Sequence of chain 1.B:
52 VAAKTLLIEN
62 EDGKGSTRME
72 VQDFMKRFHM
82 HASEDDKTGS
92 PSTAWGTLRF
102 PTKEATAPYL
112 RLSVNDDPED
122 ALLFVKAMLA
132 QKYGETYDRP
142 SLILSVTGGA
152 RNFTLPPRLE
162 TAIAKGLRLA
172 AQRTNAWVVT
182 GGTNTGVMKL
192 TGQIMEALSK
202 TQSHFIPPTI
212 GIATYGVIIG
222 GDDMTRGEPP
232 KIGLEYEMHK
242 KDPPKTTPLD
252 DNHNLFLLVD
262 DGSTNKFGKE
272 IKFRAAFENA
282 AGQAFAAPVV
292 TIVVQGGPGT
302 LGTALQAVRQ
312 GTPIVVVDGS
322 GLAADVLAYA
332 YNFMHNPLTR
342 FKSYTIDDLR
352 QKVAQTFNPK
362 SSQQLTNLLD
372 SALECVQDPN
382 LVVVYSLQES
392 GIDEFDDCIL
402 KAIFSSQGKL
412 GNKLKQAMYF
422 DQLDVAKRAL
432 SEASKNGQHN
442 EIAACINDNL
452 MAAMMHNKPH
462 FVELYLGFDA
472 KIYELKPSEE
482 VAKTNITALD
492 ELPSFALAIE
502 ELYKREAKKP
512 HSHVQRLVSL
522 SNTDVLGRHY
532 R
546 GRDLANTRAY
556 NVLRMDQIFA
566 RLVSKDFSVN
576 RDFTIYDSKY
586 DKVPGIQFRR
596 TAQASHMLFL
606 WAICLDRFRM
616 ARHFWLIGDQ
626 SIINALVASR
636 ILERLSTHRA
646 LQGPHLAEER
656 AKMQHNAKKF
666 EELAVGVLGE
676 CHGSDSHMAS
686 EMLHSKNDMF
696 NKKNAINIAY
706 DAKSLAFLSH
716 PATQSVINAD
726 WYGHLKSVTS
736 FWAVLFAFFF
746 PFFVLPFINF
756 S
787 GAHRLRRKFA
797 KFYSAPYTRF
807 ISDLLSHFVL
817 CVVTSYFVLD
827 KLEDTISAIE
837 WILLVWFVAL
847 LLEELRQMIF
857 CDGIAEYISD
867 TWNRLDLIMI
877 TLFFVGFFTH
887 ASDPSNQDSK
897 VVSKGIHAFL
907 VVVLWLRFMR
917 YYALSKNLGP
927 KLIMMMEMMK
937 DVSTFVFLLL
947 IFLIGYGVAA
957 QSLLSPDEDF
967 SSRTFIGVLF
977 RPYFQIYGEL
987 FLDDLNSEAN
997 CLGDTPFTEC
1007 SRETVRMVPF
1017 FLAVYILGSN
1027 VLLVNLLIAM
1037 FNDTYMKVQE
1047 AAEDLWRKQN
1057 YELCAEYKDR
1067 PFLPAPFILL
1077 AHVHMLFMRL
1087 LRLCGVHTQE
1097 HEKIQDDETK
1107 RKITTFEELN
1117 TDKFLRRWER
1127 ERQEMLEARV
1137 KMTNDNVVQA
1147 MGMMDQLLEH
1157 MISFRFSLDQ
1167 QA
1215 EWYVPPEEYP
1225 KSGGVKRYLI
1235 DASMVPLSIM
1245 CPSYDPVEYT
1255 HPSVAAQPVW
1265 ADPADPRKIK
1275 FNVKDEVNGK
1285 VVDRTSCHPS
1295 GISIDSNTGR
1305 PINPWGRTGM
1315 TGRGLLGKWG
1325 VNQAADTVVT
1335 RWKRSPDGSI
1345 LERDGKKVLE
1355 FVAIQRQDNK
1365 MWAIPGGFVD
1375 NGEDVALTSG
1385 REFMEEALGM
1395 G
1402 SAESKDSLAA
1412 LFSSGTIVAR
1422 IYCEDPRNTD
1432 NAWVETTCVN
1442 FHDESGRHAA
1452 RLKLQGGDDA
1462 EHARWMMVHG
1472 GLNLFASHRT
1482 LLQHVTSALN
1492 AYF

The protein below binds the small molecule below.
Small molecule (SMILES): CC(C)CCC[C@@H](C)[C@H]1CC[C@H]2[C@@H]3CC=C4C[C@@H](O)CC[C@]4(C)[C@H]3CC[C@]12C

Sequence of chain 1.C:
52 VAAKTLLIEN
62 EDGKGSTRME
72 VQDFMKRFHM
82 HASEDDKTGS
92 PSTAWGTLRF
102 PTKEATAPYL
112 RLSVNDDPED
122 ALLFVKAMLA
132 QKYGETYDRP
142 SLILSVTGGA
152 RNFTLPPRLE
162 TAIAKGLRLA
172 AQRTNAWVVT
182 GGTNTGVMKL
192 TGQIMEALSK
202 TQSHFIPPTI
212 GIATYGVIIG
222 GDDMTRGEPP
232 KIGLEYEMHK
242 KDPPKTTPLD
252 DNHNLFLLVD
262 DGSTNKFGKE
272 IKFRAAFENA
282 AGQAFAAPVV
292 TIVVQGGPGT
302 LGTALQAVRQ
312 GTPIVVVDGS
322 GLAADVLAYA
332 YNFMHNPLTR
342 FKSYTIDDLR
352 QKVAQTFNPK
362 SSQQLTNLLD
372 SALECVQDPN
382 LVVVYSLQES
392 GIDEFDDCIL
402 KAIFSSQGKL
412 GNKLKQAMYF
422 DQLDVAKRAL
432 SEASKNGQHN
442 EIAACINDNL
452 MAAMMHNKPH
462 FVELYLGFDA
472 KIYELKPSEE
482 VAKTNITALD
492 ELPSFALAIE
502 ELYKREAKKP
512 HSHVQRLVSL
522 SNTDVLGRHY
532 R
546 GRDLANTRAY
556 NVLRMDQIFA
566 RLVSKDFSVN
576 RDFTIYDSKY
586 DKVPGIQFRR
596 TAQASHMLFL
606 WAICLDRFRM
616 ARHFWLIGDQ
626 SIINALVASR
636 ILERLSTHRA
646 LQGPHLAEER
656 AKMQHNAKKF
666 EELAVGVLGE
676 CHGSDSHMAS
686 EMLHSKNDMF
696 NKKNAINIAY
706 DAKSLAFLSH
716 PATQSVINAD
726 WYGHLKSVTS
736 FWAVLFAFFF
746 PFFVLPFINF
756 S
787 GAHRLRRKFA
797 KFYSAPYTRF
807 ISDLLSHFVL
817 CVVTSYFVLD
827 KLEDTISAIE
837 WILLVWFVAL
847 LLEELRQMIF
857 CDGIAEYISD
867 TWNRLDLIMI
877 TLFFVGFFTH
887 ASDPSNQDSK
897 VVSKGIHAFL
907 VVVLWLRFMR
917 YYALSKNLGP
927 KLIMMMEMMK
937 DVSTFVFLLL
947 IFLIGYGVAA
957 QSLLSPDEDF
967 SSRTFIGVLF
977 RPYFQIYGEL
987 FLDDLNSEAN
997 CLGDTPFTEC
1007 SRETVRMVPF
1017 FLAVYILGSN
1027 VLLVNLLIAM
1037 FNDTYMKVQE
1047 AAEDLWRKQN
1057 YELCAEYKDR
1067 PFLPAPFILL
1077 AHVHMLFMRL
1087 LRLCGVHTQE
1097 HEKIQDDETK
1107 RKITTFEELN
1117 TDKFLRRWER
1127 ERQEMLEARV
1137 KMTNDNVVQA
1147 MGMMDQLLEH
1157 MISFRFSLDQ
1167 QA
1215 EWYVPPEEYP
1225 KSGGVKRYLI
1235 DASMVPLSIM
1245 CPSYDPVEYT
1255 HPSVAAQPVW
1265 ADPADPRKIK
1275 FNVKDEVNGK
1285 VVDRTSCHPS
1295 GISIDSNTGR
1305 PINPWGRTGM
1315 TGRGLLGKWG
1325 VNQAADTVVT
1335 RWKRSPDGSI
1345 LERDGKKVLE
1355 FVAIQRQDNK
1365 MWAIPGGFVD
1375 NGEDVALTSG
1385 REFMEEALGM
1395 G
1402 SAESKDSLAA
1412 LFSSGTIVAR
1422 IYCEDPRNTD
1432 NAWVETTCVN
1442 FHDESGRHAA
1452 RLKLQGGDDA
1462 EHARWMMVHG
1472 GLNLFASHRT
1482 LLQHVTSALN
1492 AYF

Binding-site contacts:
Ligand atom C26 contacts residue LEU946 of chain 1.C at 4.0 Å (hydrophobic).
Ligand atom C24 contacts residue LEU949 of chain 1.C at 4.2 Å (hydrophobic).
Ligand atom C7 contacts residue PHE976 of chain 1.C at 3.5 Å (hydrophobic).
Ligand atom C19 contacts residue ARG1012 of chain 1.B at 3.5 Å.
Ligand atom C5 contacts residue ILE972 of chain 1.C at 4.2 Å (hydrophobic).
Ligand atom C24 contacts residue TYR979 of chain 1.C at 4.2 Å (hydrophobic).
Ligand atom C26 contacts residue VAL942 of chain 1.C at 3.8 Å (hydrophobic).
Ligand atom C2 contacts residue CLR1 of chain 1.N at 3.6 Å.
Ligand atom C4 contacts residue ILE972 of chain 1.C at 4.3 Å (hydrophobic).
Ligand atom C3 contacts residue ARG1012 of chain 1.B at 4.0 Å.
Ligand atom C16 contacts residue LEU975 of chain 1.C at 3.7 Å (hydrophobic).
Ligand atom O1 contacts residue ILE972 of chain 1.C at 4.1 Å.
Ligand atom C6 contacts residue ILE972 of chain 1.C at 4.0 Å (hydrophobic).
Ligand atom C15 contacts residue TYR979 of chain 1.C at 4.2 Å (hydrophobic).
Ligand atom C15 contacts residue LEU975 of chain 1.C at 3.8 Å (hydrophobic).
Ligand atom C19 contacts residue PHE1016 of chain 1.B at 4.0 Å (hydrophobic).
Ligand atom C22 contacts residue TYR979 of chain 1.C at 4.2 Å (hydrophobic).
Ligand atom C3 contacts residue PHE1003 of chain 1.B at 4.0 Å (hydrophobic).
Ligand atom C16 contacts residue TYR979 of chain 1.C at 3.8 Å (hydrophobic).
Ligand atom C25 contacts residue TYR979 of chain 1.C at 3.8 Å (hydrophobic).
Ligand atom C19 contacts residue PRO1015 of chain 1.B at 3.8 Å (hydrophobic).
Ligand atom C18 contacts residue ALA1019 of chain 1.B at 3.7 Å (hydrophobic).
Ligand atom C4 contacts residue ARG1012 of chain 1.B at 3.7 Å.
Ligand atom O1 contacts residue PHE1003 of chain 1.B at 2.9 Å (h-bond).
Ligand atom C4 contacts residue PHE1003 of chain 1.B at 3.9 Å (hydrophobic).
Ligand atom C24 contacts residue LEU946 of chain 1.C at 3.7 Å (hydrophobic).
Ligand atom C6 contacts residue PRO1015 of chain 1.B at 3.8 Å (hydrophobic).
Ligand atom C2 contacts residue ARG1012 of chain 1.B at 4.3 Å.
Ligand atom C3 contacts residue ILE972 of chain 1.C at 3.8 Å (hydrophobic).
Ligand atom O1 contacts residue ARG1012 of chain 1.B at 2.8 Å (salt-bridge).
Ligand atom C1 contacts residue CLR1 of chain 1.N at 3.9 Å.
Ligand atom C18 contacts residue PHE1016 of chain 1.B at 4.0 Å (hydrophobic).
Ligand atom C6 contacts residue PHE976 of chain 1.C at 3.8 Å (hydrophobic).
Ligand atom C15 contacts residue PHE980 of chain 1.C at 4.3 Å (hydrophobic).
Ligand atom C4 contacts residue PRO1015 of chain 1.B at 3.7 Å (hydrophobic).
Ligand atom C27 contacts residue TYR979 of chain 1.C at 4.1 Å (hydrophobic).
Ligand atom C7 contacts residue PRO1015 of chain 1.B at 4.1 Å (hydrophobic).
Ligand atom C27 contacts residue VAL942 of chain 1.C at 3.9 Å (hydrophobic).
Ligand atom C26 contacts residue LEU945 of chain 1.C at 3.7 Å (hydrophobic).
Ligand atom C5 contacts residue PRO1015 of chain 1.B at 3.7 Å (hydrophobic).